The small molecule below binds the protein below.
Small molecule (SMILES): CC(=O)N[C@H]1[C@H](O[C@H]2[C@H](O)[C@@H](NC(C)=O)CO[C@@H]2CO)O[C@H](CO)[C@@H](O)[C@@H]1O

Sequence of chain 1.B:
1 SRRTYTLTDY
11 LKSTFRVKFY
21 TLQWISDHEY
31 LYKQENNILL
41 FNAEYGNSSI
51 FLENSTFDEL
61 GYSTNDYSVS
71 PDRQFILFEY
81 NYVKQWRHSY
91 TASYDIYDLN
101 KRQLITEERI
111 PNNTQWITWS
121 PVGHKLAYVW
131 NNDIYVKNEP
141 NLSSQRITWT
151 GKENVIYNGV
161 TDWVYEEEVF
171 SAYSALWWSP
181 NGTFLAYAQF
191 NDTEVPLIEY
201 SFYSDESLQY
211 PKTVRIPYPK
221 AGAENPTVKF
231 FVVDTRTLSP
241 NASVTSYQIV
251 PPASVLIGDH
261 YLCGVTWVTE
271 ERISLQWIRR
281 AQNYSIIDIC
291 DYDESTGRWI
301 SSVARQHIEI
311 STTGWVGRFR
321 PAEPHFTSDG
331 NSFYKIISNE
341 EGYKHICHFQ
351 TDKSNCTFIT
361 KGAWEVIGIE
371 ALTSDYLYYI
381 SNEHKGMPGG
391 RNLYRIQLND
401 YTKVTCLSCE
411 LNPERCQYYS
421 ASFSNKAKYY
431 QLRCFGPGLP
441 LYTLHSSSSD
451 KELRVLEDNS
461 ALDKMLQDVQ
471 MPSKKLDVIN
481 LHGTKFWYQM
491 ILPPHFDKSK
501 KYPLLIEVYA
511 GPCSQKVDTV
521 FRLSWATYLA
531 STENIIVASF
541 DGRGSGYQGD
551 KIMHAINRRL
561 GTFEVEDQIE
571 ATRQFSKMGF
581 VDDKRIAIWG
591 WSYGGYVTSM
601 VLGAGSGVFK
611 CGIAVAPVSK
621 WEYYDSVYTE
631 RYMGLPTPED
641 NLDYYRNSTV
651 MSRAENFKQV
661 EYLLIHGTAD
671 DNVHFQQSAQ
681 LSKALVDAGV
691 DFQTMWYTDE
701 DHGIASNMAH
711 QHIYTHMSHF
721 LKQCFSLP

Binding-site contacts:
Ligand atom C4 contacts residue ASN54 of chain 1.B at 4.0 Å.
Ligand atom O5 contacts residue ASN54 of chain 1.B at 2.4 Å (h-bond).
Ligand atom C2 contacts residue ASN37 of chain 1.B at 3.9 Å.
Ligand atom C5 contacts residue ASN54 of chain 1.B at 3.3 Å.
Ligand atom C1 contacts residue ASN54 of chain 1.B at 1.4 Å.
Ligand atom N2 contacts residue ASN54 of chain 1.B at 2.7 Å (h-bond).
Ligand atom N2 contacts residue GLU35 of chain 1.B at 4.1 Å.
Ligand atom C1 contacts residue GLU35 of chain 1.B at 2.8 Å.
Ligand atom O5 contacts residue GLU35 of chain 1.B at 3.3 Å (salt-bridge).
Ligand atom C5 contacts residue GLU35 of chain 1.B at 3.5 Å.
Ligand atom C2 contacts residue ASN54 of chain 1.B at 2.5 Å.
Ligand atom C7 contacts residue GLU35 of chain 1.B at 4.1 Å.
Ligand atom C7 contacts residue ASN54 of chain 1.B at 3.9 Å.
Ligand atom C5 contacts residue ASN37 of chain 1.B at 4.2 Å.
Ligand atom C4 contacts residue GLU35 of chain 1.B at 3.1 Å.
Ligand atom C3 contacts residue GLU35 of chain 1.B at 4.0 Å.
Ligand atom C2 contacts residue GLU35 of chain 1.B at 3.5 Å.
Ligand atom O5 contacts residue ASN37 of chain 1.B at 2.8 Å (h-bond).
Ligand atom C6 contacts residue GLU35 of chain 1.B at 3.5 Å.
Ligand atom O7 contacts residue GLU35 of chain 1.B at 4.5 Å.
Ligand atom C3 contacts residue ASN54 of chain 1.B at 3.5 Å.
Ligand atom C1 contacts residue ASN37 of chain 1.B at 2.7 Å.
Ligand atom C8 contacts residue GLU35 of chain 1.B at 4.4 Å.
Ligand atom C8 contacts residue ASN54 of chain 1.B at 4.0 Å.
Ligand atom C8 contacts residue ASN36 of chain 1.B at 4.2 Å.
Ligand atom O4 contacts residue GLU35 of chain 1.B at 3.5 Å (salt-bridge).